Binding-site contacts:
Ligand atom C1 contacts residue ILE292 of chain 1.A at 4.2 Å (hydrophobic).
Ligand atom C8 contacts residue ASN271 of chain 1.A at 4.0 Å.
Ligand atom C5 contacts residue ILE292 of chain 1.A at 3.9 Å (hydrophobic).
Ligand atom O5 contacts residue ILE292 of chain 1.A at 3.5 Å.
Ligand atom C1 contacts residue ASN271 of chain 1.A at 1.4 Å.
Ligand atom C2 contacts residue ASN271 of chain 1.A at 2.8 Å.
Ligand atom C7 contacts residue ASN271 of chain 1.A at 4.0 Å.
Ligand atom O5 contacts residue ASN271 of chain 1.A at 2.4 Å (h-bond).
Ligand atom C5 contacts residue ASN271 of chain 1.A at 3.4 Å.
Ligand atom C3 contacts residue ASN271 of chain 1.A at 3.9 Å.
Ligand atom C4 contacts residue ASN271 of chain 1.A at 4.2 Å.
Ligand atom O6 contacts residue ILE292 of chain 1.A at 3.3 Å.
Ligand atom C8 contacts residue VAL410 of chain 1.A at 3.2 Å (hydrophobic).
Ligand atom N2 contacts residue ASN271 of chain 1.A at 3.0 Å.
Ligand atom C8 contacts residue GLY409 of chain 1.A at 3.5 Å.
Ligand atom O6 contacts residue ASN271 of chain 1.A at 4.5 Å.
Ligand atom C6 contacts residue ILE292 of chain 1.A at 3.8 Å (hydrophobic).

A protein and the small-molecule ligand that binds it are described below.
Small molecule (SMILES): CC(=O)N[C@H]1[C@H](O[C@H]2[C@H](O)[C@@H](NC(C)=O)CO[C@@H]2CO)O[C@H](CO)[C@@H](O)[C@@H]1O

Sequence of chain 1.A:
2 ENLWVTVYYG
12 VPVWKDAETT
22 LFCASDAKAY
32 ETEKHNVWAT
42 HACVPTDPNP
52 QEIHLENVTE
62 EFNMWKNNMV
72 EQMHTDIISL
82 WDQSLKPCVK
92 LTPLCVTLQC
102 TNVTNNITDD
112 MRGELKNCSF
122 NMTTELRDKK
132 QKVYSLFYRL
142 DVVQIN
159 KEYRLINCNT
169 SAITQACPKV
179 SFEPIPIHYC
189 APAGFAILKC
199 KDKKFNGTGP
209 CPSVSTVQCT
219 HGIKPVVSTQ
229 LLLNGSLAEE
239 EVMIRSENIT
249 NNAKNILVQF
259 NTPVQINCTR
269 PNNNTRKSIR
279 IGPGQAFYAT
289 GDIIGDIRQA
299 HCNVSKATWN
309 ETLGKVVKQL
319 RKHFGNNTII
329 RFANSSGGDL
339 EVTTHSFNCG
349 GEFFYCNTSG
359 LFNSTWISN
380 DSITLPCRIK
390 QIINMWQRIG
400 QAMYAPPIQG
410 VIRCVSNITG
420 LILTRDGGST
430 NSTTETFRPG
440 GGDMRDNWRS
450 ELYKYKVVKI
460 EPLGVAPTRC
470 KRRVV